Binding-site contacts:
Ligand atom C1 contacts residue GLU725 of chain 1.A at 3.8 Å.
Ligand atom C6 contacts residue GLY740 of chain 1.A at 3.3 Å.
Ligand atom C6 contacts residue GLN733 of chain 1.A at 3.8 Å.
Ligand atom O6 contacts residue PHE727 of chain 1.A at 3.2 Å.
Ligand atom C6 contacts residue ASN728 of chain 1.A at 3.8 Å.
Ligand atom O5 contacts residue GLY740 of chain 1.A at 3.9 Å.
Ligand atom O6 contacts residue GLN733 of chain 1.A at 2.9 Å (h-bond).
Ligand atom O6 contacts residue ASN738 of chain 1.A at 2.9 Å (h-bond).
Ligand atom O3 contacts residue GLY740 of chain 1.A at 3.7 Å.
Ligand atom O3 contacts residue ASN728 of chain 1.A at 3.2 Å (h-bond).
Ligand atom O2 contacts residue SER711 of chain 1.A at 3.2 Å (h-bond).
Ligand atom C2 contacts residue SER711 of chain 1.A at 3.8 Å.
Ligand atom O2 contacts residue GLY743 of chain 1.A at 3.5 Å.
Ligand atom O3 contacts residue HIS712 of chain 1.A at 3.8 Å.
Ligand atom C6 contacts residue LYS745 of chain 1.A at 3.4 Å.
Ligand atom O6 contacts residue ASN728 of chain 1.A at 2.8 Å (h-bond).
Ligand atom O6 contacts residue ALA731 of chain 1.A at 3.5 Å.
Ligand atom O3 contacts residue SER711 of chain 1.A at 3.2 Å (h-bond).
Ligand atom O3 contacts residue GLU725 of chain 1.A at 2.4 Å (salt-bridge).
Ligand atom O6 contacts residue CYS762 of chain 1.A at 3.6 Å.
Ligand atom C6 contacts residue TYR734 of chain 1.A at 3.6 Å (hydrophobic).
Ligand atom O2 contacts residue ASN741 of chain 1.A at 3.4 Å (h-bond).
Ligand atom O6 contacts residue ASN741 of chain 1.A at 3.6 Å.
Ligand atom O3 contacts residue ASN741 of chain 1.A at 3.8 Å.
Ligand atom O6 contacts residue LYS745 of chain 1.A at 3.5 Å.
Ligand atom C2 contacts residue GLU725 of chain 1.A at 3.2 Å.
Ligand atom O2 contacts residue GLY740 of chain 1.A at 3.1 Å.
Ligand atom O2 contacts residue GLU725 of chain 1.A at 3.0 Å (salt-bridge).
Ligand atom O3 contacts residue ASN738 of chain 1.A at 3.7 Å.
Ligand atom C6 contacts residue ALA731 of chain 1.A at 3.9 Å (hydrophobic).
Ligand atom C2 contacts residue GLY740 of chain 1.A at 3.9 Å.
Ligand atom O2 contacts residue LEU742 of chain 1.A at 2.8 Å (h-bond).
Ligand atom C5 contacts residue LEU742 of chain 1.A at 3.6 Å (hydrophobic).
Ligand atom C3 contacts residue GLU725 of chain 1.A at 3.3 Å.
Ligand atom O5 contacts residue ASN738 of chain 1.A at 3.4 Å (h-bond).
Ligand atom O5 contacts residue ASN728 of chain 1.A at 3.5 Å.
Ligand atom C6 contacts residue LEU742 of chain 1.A at 3.1 Å (hydrophobic).
Ligand atom O6 contacts residue TYR734 of chain 1.A at 3.7 Å.
Ligand atom O6 contacts residue GLY740 of chain 1.A at 2.9 Å (h-bond).
Ligand atom O4 contacts residue LEU742 of chain 1.A at 3.5 Å.

Sequence of chain 1.A:
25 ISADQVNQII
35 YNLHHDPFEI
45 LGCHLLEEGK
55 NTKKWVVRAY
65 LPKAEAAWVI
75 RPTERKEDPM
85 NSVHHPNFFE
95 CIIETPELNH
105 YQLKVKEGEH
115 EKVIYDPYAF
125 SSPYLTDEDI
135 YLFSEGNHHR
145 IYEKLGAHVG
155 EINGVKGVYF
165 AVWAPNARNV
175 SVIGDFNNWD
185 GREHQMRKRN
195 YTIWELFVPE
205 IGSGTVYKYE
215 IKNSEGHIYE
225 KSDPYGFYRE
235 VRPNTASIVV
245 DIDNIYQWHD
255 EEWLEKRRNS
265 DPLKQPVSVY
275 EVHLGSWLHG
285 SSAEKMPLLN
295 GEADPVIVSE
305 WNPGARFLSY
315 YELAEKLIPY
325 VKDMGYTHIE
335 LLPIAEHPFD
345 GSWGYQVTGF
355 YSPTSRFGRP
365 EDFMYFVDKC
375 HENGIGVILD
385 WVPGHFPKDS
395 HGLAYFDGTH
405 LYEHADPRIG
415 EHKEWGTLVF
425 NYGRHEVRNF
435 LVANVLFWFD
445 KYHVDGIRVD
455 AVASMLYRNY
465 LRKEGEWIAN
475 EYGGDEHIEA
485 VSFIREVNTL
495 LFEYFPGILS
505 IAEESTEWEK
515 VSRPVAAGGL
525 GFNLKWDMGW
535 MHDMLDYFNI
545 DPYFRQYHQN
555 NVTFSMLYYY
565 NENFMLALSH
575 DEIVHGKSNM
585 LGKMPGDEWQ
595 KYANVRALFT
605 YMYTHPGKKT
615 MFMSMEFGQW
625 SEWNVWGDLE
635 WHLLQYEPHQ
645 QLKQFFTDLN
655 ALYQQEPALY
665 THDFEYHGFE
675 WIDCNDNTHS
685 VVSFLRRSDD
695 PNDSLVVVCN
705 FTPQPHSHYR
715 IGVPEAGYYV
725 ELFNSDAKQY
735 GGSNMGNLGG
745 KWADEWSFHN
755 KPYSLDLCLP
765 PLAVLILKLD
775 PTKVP

A small-molecule ligand and the protein it binds are described below.
Small molecule (SMILES): OC[C@H]1O[C@H](O[C@H]2[C@H](O)[C@@H](O)[C@@H](O[C@H]3[C@H](O)[C@@H](O)[C@@H](O[C@H]4[C@H](O)[C@@H](O)[C@@H](O[C@H]5[C@H](O)[C@@H](O)[C@@H](O[C@H]6[C@H](O)[C@@H](O)[C@@H](O[C@H]7[C@H](O)[C@@H](O)CO[C@@H]7CO)O[C@@H]6CO)O[C@@H]5CO)O[C@@H]4CO)O[C@@H]3CO)O[C@@H]2CO)[C@H](O)[C@@H](O)[C@@H]1O